Binding-site contacts:
Ligand atom O13 contacts residue SER242 of chain 1.A at 3.8 Å.
Ligand atom O14 contacts residue MET3 of chain 1.A at 4.0 Å.
Ligand atom N03 contacts residue PRO241 of chain 1.A at 4.0 Å.
Ligand atom C10 contacts residue SER242 of chain 1.A at 4.1 Å.
Ligand atom C12 contacts residue GLU2 of chain 1.A at 3.2 Å.
Ligand atom S11 contacts residue SER242 of chain 1.A at 4.3 Å.
Ligand atom O13 contacts residue GLU2 of chain 1.A at 2.8 Å (salt-bridge).
Ligand atom C05 contacts residue ALA278 of chain 1.A at 4.3 Å (hydrophobic).
Ligand atom C04 contacts residue MET282 of chain 1.A at 4.4 Å (hydrophobic).
Ligand atom C12 contacts residue SER242 of chain 1.A at 3.6 Å.
Ligand atom C05 contacts residue MET235 of chain 1.A at 4.0 Å (hydrophobic).
Ligand atom C04 contacts residue PRO241 of chain 1.A at 3.9 Å (hydrophobic).
Ligand atom O14 contacts residue GLU2 of chain 1.A at 2.9 Å (salt-bridge).
Ligand atom C05 contacts residue PRO241 of chain 1.A at 4.3 Å (hydrophobic).
Ligand atom S11 contacts residue PRO241 of chain 1.A at 4.0 Å.
Ligand atom S06 contacts residue ILE281 of chain 1.A at 3.9 Å.
Ligand atom O13 contacts residue MET1 of chain 1.A at 2.9 Å (h-bond).
Ligand atom C09 contacts residue MET1 of chain 1.A at 4.2 Å (hydrophobic).
Ligand atom C05 contacts residue MET282 of chain 1.A at 4.3 Å (hydrophobic).
Ligand atom C10 contacts residue MET1 of chain 1.A at 4.0 Å (hydrophobic).
Ligand atom C07 contacts residue PRO241 of chain 1.A at 3.9 Å (hydrophobic).
Ligand atom O14 contacts residue SER242 of chain 1.A at 3.6 Å.
Ligand atom C12 contacts residue MET1 of chain 1.A at 3.2 Å (hydrophobic).
Ligand atom C02 contacts residue PRO241 of chain 1.A at 4.3 Å (hydrophobic).
Ligand atom O14 contacts residue MET1 of chain 1.A at 3.4 Å.

The protein below binds the small molecule below.
Small molecule (SMILES): Cc1nc(-c2ccc(C(=O)O)s2)cs1

Sequence of chain 1.A:
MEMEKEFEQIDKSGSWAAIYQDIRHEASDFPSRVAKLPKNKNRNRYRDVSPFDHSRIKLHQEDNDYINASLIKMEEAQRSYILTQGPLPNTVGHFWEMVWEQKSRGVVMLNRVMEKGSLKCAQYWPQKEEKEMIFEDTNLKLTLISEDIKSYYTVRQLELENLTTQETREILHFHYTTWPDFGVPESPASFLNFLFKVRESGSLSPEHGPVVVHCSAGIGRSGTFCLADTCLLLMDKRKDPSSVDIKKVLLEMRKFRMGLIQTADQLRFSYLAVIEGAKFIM